Sequence of chain 1.A:
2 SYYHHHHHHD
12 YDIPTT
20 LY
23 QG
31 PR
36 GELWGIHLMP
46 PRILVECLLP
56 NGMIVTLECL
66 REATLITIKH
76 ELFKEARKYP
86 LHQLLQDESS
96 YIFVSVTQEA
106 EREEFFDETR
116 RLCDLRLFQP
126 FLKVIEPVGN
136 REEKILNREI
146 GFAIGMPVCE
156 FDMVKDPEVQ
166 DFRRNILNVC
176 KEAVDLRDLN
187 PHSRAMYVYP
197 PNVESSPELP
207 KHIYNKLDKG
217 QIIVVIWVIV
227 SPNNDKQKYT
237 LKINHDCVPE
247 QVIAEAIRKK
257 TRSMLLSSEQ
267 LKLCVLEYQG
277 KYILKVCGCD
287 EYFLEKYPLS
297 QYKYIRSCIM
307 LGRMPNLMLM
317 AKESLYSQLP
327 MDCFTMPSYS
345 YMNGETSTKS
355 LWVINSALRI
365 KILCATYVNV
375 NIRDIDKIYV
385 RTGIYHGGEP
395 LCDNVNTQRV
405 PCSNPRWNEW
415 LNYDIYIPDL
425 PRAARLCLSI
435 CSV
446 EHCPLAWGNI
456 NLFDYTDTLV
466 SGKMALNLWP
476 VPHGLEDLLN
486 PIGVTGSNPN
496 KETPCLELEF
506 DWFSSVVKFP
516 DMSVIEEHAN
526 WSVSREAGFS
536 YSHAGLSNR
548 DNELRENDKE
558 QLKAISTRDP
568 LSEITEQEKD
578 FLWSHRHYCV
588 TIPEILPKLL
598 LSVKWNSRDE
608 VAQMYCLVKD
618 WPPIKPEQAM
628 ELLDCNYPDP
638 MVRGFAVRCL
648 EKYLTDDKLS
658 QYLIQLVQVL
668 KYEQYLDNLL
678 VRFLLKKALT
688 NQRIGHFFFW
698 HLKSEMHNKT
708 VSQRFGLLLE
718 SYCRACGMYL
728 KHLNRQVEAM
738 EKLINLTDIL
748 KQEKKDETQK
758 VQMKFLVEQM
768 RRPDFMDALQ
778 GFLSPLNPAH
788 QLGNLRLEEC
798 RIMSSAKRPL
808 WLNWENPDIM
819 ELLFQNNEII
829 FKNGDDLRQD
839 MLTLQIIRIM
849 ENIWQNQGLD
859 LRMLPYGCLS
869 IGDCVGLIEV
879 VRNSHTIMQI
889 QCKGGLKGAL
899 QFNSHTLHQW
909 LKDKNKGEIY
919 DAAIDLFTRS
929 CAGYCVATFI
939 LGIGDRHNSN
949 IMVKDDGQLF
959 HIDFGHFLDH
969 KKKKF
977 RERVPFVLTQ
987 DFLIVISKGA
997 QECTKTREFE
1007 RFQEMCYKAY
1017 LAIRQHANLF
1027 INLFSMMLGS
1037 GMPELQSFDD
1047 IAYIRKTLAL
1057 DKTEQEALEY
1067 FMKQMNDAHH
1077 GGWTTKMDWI

A small-molecule ligand and the protein it binds are described below.
Small molecule (SMILES): Nc1ccc2[nH]c(C(F)(F)F)nc2c1

Binding-site contacts:
Ligand atom N5 contacts residue ASP653 of chain 1.A at 4.4 Å.
Ligand atom N13 contacts residue TYR293 of chain 1.A at 2.6 Å (h-bond).
Ligand atom N13 contacts residue GLU291 of chain 1.A at 4.2 Å.
Ligand atom N5 contacts residue LYS684 of chain 1.A at 4.4 Å.
Ligand atom C7 contacts residue ASP653 of chain 1.A at 4.3 Å.
Ligand atom C8 contacts residue ASP653 of chain 1.A at 3.7 Å.
Ligand atom C10 contacts residue TYR293 of chain 1.A at 4.0 Å (hydrophobic).